Binding-site contacts:
Ligand atom C3 contacts residue ASN342 of chain 1.A at 3.9 Å.
Ligand atom O7 contacts residue TYR434 of chain 1.A at 3.4 Å.
Ligand atom O5 contacts residue ASN342 of chain 1.A at 2.3 Å (h-bond).
Ligand atom C8 contacts residue LYS364 of chain 1.A at 3.9 Å.
Ligand atom O5 contacts residue TYR434 of chain 1.A at 3.8 Å.
Ligand atom C7 contacts residue TYR434 of chain 1.A at 4.3 Å (hydrophobic).
Ligand atom C1 contacts residue TYR434 of chain 1.A at 3.6 Å (hydrophobic).
Ligand atom N2 contacts residue ASN342 of chain 1.A at 3.1 Å (h-bond).
Ligand atom C8 contacts residue ASN342 of chain 1.A at 4.1 Å.
Ligand atom C5 contacts residue ASN342 of chain 1.A at 3.7 Å.
Ligand atom C1 contacts residue ASN342 of chain 1.A at 1.4 Å.
Ligand atom C8 contacts residue LYS365 of chain 1.A at 4.5 Å.
Ligand atom C2 contacts residue ASN342 of chain 1.A at 2.6 Å.
Ligand atom C7 contacts residue ASN342 of chain 1.A at 3.6 Å.
Ligand atom O7 contacts residue ASN342 of chain 1.A at 4.1 Å.
Ligand atom O3 contacts residue SER435 of chain 1.A at 3.9 Å.
Ligand atom C8 contacts residue TYR434 of chain 1.A at 4.5 Å (hydrophobic).
Ligand atom C4 contacts residue ASN342 of chain 1.A at 4.4 Å.
Ligand atom C2 contacts residue TYR434 of chain 1.A at 4.0 Å (hydrophobic).

The small molecule below binds the protein below.
Small molecule (SMILES): CC(=O)N[C@H]1[C@H](O[C@H]2[C@H](O)[C@@H](NC(C)=O)CO[C@@H]2CO)O[C@H](CO)[C@@H](O)[C@@H]1O[C@@H]1O[C@H](CS(=O)(=O)O)[C@@H](O)[C@H](O)[C@H]1O

Sequence of chain 1.A:
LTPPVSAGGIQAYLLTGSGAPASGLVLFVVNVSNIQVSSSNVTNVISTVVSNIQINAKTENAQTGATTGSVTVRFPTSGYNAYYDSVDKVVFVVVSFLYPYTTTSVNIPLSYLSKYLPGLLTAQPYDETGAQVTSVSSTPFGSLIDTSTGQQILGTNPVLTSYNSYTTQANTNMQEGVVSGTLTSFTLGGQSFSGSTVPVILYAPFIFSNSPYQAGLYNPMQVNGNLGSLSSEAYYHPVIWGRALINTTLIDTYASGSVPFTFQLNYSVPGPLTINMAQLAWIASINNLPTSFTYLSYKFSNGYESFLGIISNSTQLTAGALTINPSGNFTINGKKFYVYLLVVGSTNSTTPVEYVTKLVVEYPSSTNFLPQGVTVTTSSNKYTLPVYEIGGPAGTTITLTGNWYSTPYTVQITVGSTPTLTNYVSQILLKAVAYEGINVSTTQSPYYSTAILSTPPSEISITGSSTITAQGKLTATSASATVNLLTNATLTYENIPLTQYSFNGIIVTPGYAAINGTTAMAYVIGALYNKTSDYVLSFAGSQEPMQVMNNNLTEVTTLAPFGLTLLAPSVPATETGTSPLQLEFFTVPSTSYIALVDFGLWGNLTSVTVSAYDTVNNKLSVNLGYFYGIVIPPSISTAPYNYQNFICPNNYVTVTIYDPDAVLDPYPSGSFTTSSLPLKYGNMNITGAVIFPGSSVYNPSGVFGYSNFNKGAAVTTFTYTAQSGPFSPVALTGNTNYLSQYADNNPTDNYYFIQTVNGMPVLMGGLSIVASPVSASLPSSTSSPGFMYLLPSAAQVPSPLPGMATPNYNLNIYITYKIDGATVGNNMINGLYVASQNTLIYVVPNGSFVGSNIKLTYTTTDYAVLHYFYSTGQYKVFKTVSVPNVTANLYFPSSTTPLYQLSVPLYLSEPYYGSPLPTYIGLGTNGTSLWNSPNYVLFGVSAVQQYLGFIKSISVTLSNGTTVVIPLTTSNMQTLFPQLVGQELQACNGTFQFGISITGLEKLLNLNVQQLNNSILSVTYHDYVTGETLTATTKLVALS